Sequence of chain 1.A:
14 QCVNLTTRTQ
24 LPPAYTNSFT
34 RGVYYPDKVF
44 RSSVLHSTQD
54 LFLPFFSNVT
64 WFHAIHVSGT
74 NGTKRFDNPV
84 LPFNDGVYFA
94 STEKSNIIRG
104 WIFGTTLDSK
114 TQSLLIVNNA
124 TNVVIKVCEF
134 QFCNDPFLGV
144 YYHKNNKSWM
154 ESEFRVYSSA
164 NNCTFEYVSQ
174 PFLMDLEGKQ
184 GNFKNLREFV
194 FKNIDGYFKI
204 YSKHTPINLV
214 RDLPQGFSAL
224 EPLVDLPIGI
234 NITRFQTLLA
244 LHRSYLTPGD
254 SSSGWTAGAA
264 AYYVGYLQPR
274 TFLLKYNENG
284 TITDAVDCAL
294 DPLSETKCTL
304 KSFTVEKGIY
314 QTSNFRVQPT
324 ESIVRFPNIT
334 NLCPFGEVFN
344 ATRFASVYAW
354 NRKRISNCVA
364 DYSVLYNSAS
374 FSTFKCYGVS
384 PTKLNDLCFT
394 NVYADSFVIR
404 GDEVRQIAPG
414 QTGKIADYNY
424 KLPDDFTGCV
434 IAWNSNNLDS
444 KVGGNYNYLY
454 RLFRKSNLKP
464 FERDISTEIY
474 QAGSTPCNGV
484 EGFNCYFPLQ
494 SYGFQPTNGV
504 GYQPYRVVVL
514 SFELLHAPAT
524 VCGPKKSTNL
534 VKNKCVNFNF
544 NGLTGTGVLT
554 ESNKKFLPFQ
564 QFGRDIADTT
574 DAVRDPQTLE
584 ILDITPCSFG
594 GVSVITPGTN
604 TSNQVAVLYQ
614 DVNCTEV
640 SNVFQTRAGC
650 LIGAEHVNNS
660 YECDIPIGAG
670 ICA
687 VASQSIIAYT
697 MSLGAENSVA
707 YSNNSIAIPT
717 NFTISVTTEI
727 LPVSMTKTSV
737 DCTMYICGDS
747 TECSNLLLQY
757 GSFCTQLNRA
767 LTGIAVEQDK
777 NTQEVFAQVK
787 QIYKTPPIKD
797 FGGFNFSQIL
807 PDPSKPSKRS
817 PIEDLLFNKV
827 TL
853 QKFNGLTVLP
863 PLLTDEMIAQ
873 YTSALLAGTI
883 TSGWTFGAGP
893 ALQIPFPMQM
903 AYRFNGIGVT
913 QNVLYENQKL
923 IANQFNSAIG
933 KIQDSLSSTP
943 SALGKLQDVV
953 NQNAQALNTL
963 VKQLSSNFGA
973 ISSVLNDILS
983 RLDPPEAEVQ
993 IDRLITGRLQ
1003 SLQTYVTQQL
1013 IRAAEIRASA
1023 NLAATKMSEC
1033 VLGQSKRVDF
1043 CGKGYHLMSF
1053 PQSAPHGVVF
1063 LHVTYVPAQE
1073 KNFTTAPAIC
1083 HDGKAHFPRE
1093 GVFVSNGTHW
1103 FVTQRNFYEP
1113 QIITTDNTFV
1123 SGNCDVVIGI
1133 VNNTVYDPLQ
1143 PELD

This protein binds this small molecule.
Small molecule (SMILES): CC(=O)N[C@H]1[C@H](O[C@H]2[C@H](O)[C@@H](NC(C)=O)CO[C@@H]2CO)O[C@H](CO)[C@@H](O)[C@@H]1O

Sequence of chain 1.B:
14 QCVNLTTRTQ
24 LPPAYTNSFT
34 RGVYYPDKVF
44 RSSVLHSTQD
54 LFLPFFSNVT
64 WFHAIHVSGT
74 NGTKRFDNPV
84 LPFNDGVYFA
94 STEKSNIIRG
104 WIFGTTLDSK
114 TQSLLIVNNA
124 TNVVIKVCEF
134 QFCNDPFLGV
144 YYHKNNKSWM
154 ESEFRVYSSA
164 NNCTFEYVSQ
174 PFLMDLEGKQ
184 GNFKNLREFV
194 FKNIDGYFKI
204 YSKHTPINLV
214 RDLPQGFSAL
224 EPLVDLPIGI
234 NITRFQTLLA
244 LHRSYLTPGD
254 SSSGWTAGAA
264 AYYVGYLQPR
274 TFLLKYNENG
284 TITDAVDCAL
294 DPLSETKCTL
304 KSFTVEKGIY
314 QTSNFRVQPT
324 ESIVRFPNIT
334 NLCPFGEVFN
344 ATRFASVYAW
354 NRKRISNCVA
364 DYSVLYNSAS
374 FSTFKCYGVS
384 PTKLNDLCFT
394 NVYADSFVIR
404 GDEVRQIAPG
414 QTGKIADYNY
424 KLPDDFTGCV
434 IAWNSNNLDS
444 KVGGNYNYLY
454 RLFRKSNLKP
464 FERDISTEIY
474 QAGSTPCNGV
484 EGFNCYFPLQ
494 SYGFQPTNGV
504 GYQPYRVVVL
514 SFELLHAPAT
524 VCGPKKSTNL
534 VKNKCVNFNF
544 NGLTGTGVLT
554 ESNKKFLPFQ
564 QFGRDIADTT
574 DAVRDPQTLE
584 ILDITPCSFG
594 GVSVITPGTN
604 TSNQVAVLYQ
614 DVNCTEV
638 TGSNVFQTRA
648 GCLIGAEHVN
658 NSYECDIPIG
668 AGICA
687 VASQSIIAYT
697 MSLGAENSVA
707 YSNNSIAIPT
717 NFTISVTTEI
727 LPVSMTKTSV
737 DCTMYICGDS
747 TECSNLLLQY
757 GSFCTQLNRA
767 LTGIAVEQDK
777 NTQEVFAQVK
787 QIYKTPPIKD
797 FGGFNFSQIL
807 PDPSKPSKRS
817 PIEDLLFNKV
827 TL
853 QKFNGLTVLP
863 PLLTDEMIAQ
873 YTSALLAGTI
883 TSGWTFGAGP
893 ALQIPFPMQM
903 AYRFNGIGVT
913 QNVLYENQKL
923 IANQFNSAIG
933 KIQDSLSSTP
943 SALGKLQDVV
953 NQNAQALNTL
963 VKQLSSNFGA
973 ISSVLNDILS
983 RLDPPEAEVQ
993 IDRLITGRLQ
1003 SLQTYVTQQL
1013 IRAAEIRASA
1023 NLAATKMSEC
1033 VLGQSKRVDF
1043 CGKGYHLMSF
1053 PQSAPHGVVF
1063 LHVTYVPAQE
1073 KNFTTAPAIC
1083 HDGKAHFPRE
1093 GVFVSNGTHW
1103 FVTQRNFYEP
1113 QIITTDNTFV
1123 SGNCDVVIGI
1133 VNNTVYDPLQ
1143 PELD

Binding-site contacts:
Ligand atom C1 contacts residue GLN895 of chain 1.B at 4.5 Å.
Ligand atom C4 contacts residue ASN1074 of chain 1.A at 4.3 Å.
Ligand atom C8 contacts residue LYS1073 of chain 1.A at 4.2 Å.
Ligand atom O5 contacts residue ASN1074 of chain 1.A at 2.3 Å (h-bond).
Ligand atom C3 contacts residue ASN1074 of chain 1.A at 3.9 Å.
Ligand atom C7 contacts residue ALA706 of chain 1.A at 4.3 Å (hydrophobic).
Ligand atom O6 contacts residue ASN1074 of chain 1.A at 4.4 Å.
Ligand atom C8 contacts residue GLU1072 of chain 1.A at 3.2 Å.
Ligand atom C5 contacts residue ASN1074 of chain 1.A at 3.6 Å.
Ligand atom C6 contacts residue ALA706 of chain 1.A at 4.2 Å (hydrophobic).
Ligand atom O7 contacts residue ALA706 of chain 1.A at 4.1 Å.
Ligand atom C7 contacts residue GLU1072 of chain 1.A at 4.5 Å.
Ligand atom C1 contacts residue ASN1074 of chain 1.A at 1.4 Å.
Ligand atom C5 contacts residue ALA706 of chain 1.A at 3.9 Å (hydrophobic).
Ligand atom C2 contacts residue ASN1074 of chain 1.A at 2.6 Å.
Ligand atom C8 contacts residue ALA706 of chain 1.A at 4.4 Å (hydrophobic).
Ligand atom C7 contacts residue ASN1074 of chain 1.A at 4.1 Å.
Ligand atom N2 contacts residue ASN1074 of chain 1.A at 3.0 Å (h-bond).
Ligand atom O4 contacts residue ALA706 of chain 1.A at 4.3 Å.